The small molecule below binds the protein below.
Small molecule (SMILES): O=P(O)(O)OC[C@H]1O[C@](O)(COP(=O)(O)O)[C@@H](O)[C@@H]1O

Binding-site contacts:
Ligand atom O4 contacts residue GLY436 of chain 1.A at 3.7 Å.
Ligand atom P1 contacts residue ARG405 of chain 1.A at 3.7 Å.
Ligand atom O6P contacts residue SER353 of chain 1.A at 2.7 Å (h-bond).
Ligand atom O1P contacts residue GLY434 of chain 1.A at 2.8 Å (h-bond).
Ligand atom O4 contacts residue THR438 of chain 1.A at 3.5 Å (h-bond).
Ligand atom O6P contacts residue THR348 of chain 1.A at 2.5 Å (h-bond).
Ligand atom O5 contacts residue LEU347 of chain 1.A at 3.8 Å.
Ligand atom O1 contacts residue GLY434 of chain 1.A at 3.7 Å.
Ligand atom O4 contacts residue GLY434 of chain 1.A at 2.6 Å (h-bond).
Ligand atom C6 contacts residue LEU347 of chain 1.A at 3.6 Å (hydrophobic).
Ligand atom C6 contacts residue SER353 of chain 1.A at 3.8 Å.
Ligand atom C4 contacts residue GLY434 of chain 1.A at 3.3 Å.
Ligand atom O6P contacts residue ARG352 of chain 1.A at 3.8 Å.
Ligand atom O4P contacts residue SER353 of chain 1.A at 3.6 Å.
Ligand atom O5P contacts residue THR349 of chain 1.A at 3.3 Å (h-bond).
Ligand atom O3 contacts residue TRP398 of chain 1.A at 3.6 Å.
Ligand atom P2 contacts residue THR349 of chain 1.A at 3.7 Å.
Ligand atom O2 contacts residue GLY430 of chain 1.A at 3.5 Å (h-bond).
Ligand atom C1 contacts residue ARG405 of chain 1.A at 3.9 Å.
Ligand atom P2 contacts residue THR348 of chain 1.A at 3.5 Å.
Ligand atom C3 contacts residue ARG432 of chain 1.A at 3.3 Å.
Ligand atom O3 contacts residue ARG432 of chain 1.A at 2.7 Å (salt-bridge).
Ligand atom O5P contacts residue THR348 of chain 1.A at 3.6 Å.
Ligand atom O3P contacts residue TRP398 of chain 1.A at 2.7 Å (h-bond).
Ligand atom O6 contacts residue THR348 of chain 1.A at 3.5 Å.
Ligand atom O2 contacts residue LEU347 of chain 1.A at 3.5 Å.
Ligand atom C5 contacts residue GLY434 of chain 1.A at 3.4 Å.
Ligand atom C6 contacts residue THR438 of chain 1.A at 3.5 Å.
Ligand atom O1P contacts residue PRO433 of chain 1.A at 3.6 Å.
Ligand atom O4P contacts residue GLY436 of chain 1.A at 2.9 Å (h-bond).
Ligand atom C3 contacts residue GLY434 of chain 1.A at 3.5 Å.
Ligand atom O5P contacts residue THR350 of chain 1.A at 2.7 Å (h-bond).
Ligand atom P2 contacts residue SER353 of chain 1.A at 3.6 Å.
Ligand atom O2P contacts residue ARG405 of chain 1.A at 2.7 Å (salt-bridge).
Ligand atom O4 contacts residue TYR437 of chain 1.A at 2.9 Å (h-bond).
Ligand atom O3P contacts residue ARG405 of chain 1.A at 2.8 Å (salt-bridge).
Ligand atom O3 contacts residue GLY430 of chain 1.A at 3.2 Å.
Ligand atom O4P contacts residue SER435 of chain 1.A at 3.7 Å.
Ligand atom O5P contacts residue SER435 of chain 1.A at 3.4 Å.
Ligand atom O6 contacts residue THR349 of chain 1.A at 3.1 Å (h-bond).

Sequence of chain 1.A:
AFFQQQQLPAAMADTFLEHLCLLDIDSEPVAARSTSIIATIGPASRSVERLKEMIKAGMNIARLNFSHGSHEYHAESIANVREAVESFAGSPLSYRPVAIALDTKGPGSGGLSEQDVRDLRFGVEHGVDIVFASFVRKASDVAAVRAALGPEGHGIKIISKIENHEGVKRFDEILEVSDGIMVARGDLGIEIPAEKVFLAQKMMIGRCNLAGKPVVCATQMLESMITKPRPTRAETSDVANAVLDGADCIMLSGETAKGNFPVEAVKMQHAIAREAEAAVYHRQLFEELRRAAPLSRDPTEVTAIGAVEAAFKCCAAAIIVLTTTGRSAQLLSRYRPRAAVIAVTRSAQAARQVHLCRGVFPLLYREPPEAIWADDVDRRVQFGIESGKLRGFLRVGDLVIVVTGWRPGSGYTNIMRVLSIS